Binding-site contacts:
Ligand atom O7 contacts residue ASN117 of chain 2.C at 3.1 Å (h-bond).
Ligand atom O7 contacts residue ARG114 of chain 2.C at 4.4 Å.
Ligand atom C8 contacts residue ARG114 of chain 2.C at 3.8 Å.
Ligand atom C7 contacts residue ASN117 of chain 2.C at 3.4 Å.
Ligand atom C3 contacts residue ASN117 of chain 2.C at 3.8 Å.
Ligand atom O5 contacts residue ASN117 of chain 2.C at 2.4 Å (h-bond).
Ligand atom C8 contacts residue ILE115 of chain 2.C at 3.2 Å (hydrophobic).
Ligand atom C5 contacts residue ASN117 of chain 2.C at 3.5 Å.
Ligand atom N2 contacts residue ASN117 of chain 2.C at 3.2 Å (h-bond).
Ligand atom C2 contacts residue ASN117 of chain 2.C at 2.8 Å.
Ligand atom C7 contacts residue ILE115 of chain 2.C at 4.4 Å (hydrophobic).
Ligand atom C8 contacts residue ASN117 of chain 2.C at 4.5 Å.
Ligand atom C4 contacts residue ASN117 of chain 2.C at 4.2 Å.
Ligand atom C1 contacts residue ASN117 of chain 2.C at 1.5 Å.
Ligand atom C8 contacts residue PRO116 of chain 2.C at 4.2 Å (hydrophobic).

Sequence of chain 2.C:
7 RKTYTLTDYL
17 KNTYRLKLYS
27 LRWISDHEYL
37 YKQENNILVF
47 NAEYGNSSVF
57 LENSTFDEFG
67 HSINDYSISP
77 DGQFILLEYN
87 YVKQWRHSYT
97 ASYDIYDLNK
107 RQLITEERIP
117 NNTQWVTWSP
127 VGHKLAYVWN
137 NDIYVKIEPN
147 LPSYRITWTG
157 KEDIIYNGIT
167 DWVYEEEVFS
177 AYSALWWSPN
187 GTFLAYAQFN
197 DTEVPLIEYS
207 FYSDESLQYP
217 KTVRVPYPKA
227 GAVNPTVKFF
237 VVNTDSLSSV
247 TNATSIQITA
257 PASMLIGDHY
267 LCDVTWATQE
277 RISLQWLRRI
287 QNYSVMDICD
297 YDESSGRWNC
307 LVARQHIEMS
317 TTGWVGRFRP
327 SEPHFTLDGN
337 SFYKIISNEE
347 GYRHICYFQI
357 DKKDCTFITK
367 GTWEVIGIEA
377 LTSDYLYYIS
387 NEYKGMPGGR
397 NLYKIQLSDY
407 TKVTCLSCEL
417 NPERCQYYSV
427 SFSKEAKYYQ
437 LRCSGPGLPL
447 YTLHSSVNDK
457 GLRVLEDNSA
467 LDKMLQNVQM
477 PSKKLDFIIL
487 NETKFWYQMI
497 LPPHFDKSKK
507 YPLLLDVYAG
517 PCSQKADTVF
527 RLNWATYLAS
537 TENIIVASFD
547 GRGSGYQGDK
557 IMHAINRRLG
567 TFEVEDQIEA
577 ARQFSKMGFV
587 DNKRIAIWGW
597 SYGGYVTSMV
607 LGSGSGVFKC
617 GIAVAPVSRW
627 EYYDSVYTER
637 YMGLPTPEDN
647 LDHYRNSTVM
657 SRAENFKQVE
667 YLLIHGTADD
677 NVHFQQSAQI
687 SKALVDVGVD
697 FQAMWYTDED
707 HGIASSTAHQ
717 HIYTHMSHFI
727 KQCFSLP

The protein below binds the small molecule below.
Small molecule (SMILES): CC(=O)N[C@@H]1[C@@H](O)[C@H](O)[C@@H](CO)O[C@H]1O